This small molecule binds to this protein.
Small molecule (SMILES): O=C(O)c1ccc(O)[n+]([O-])c1

Sequence of chain 1.L:
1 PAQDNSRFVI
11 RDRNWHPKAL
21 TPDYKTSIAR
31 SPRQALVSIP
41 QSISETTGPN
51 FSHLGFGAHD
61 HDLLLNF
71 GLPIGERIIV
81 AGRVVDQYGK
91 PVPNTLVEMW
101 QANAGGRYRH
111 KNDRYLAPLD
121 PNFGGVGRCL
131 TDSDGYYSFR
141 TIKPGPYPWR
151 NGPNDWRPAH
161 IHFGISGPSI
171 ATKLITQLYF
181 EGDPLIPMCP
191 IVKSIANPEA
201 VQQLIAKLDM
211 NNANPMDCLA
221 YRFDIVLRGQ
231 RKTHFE

Binding-site contacts:
Ligand atom O4 contacts residue ARG157 of chain 1.L at 3.7 Å.
Ligand atom O2 contacts residue ARG133 of chain 1.K at 3.7 Å.
Ligand atom O2 contacts residue TYR24 of chain 1.L at 4.1 Å.
Ligand atom C4 contacts residue PRO15 of chain 1.K at 3.6 Å (hydrophobic).
Ligand atom C2 contacts residue PRO15 of chain 1.K at 3.6 Å (hydrophobic).
Ligand atom C3 contacts residue ILE191 of chain 1.L at 4.0 Å (hydrophobic).
Ligand atom O1 contacts residue TYR24 of chain 1.L at 2.5 Å (h-bond).
Ligand atom C5 contacts residue FE1 of chain 1.BA at 4.1 Å.
Ligand atom O4 contacts residue HIS160 of chain 1.L at 3.3 Å (h-bond).
Ligand atom C7 contacts residue PRO15 of chain 1.K at 3.6 Å (hydrophobic).
Ligand atom C6 contacts residue FE1 of chain 1.BA at 2.8 Å.
Ligand atom O2 contacts residue PRO15 of chain 1.K at 4.0 Å.
Ligand atom C7 contacts residue TYR24 of chain 1.L at 3.6 Å (hydrophobic).
Ligand atom O1 contacts residue ILE191 of chain 1.L at 3.7 Å.
Ligand atom O3 contacts residue HIS162 of chain 1.L at 3.0 Å.
Ligand atom O3 contacts residue HIS160 of chain 1.L at 3.2 Å (h-bond).
Ligand atom C7 contacts residue ILE191 of chain 1.L at 4.0 Å (hydrophobic).
Ligand atom C5 contacts residue ARG157 of chain 1.L at 4.0 Å.
Ligand atom C7 contacts residue TRP149 of chain 1.L at 3.8 Å (hydrophobic).
Ligand atom O2 contacts residue TRP149 of chain 1.L at 3.4 Å.
Ligand atom N1 contacts residue PRO15 of chain 1.K at 4.1 Å.
Ligand atom O4 contacts residue TYR108 of chain 1.L at 3.3 Å (h-bond).
Ligand atom C2 contacts residue ILE191 of chain 1.L at 3.7 Å (hydrophobic).
Ligand atom O1 contacts residue ARG133 of chain 1.K at 3.8 Å.
Ligand atom O1 contacts residue THR12 of chain 1.K at 4.0 Å.
Ligand atom C2 contacts residue GLY14 of chain 1.K at 3.9 Å.
Ligand atom O1 contacts residue PRO15 of chain 1.K at 4.0 Å.
Ligand atom C5 contacts residue TYR147 of chain 1.L at 4.0 Å (hydrophobic).
Ligand atom O4 contacts residue FE1 of chain 1.BA at 2.2 Å.
Ligand atom C7 contacts residue ARG133 of chain 1.K at 4.0 Å.
Ligand atom C6 contacts residue ARG157 of chain 1.L at 3.8 Å.
Ligand atom C4 contacts residue TRP149 of chain 1.L at 3.9 Å (hydrophobic).
Ligand atom C3 contacts residue PRO15 of chain 1.K at 3.3 Å (hydrophobic).
Ligand atom N1 contacts residue HIS162 of chain 1.L at 4.0 Å.
Ligand atom N1 contacts residue FE1 of chain 1.BA at 2.9 Å.
Ligand atom O3 contacts residue ARG157 of chain 1.L at 2.8 Å (salt-bridge).
Ligand atom C5 contacts residue PRO15 of chain 1.K at 4.1 Å (hydrophobic).
Ligand atom N1 contacts residue ARG157 of chain 1.L at 3.5 Å (salt-bridge).
Ligand atom O3 contacts residue FE1 of chain 1.BA at 2.4 Å.
Ligand atom O3 contacts residue GLN177 of chain 1.L at 3.8 Å.

Sequence of chain 1.K:
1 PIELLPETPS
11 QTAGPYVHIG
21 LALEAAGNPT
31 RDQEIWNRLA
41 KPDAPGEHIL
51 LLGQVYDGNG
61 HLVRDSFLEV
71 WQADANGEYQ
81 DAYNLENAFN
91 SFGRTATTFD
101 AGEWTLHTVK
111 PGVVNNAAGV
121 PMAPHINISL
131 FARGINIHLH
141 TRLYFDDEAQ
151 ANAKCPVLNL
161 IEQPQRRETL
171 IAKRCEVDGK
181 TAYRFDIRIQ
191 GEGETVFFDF